Binding-site contacts:
Ligand atom S5 contacts residue ALA89 of chain 1.D at 3.9 Å.
Ligand atom C17 contacts residue CYS126 of chain 1.D at 3.7 Å (hydrophobic).
Ligand atom C7 contacts residue TRP156 of chain 1.D at 3.4 Å (hydrophobic).
Ligand atom C24 contacts residue CYS126 of chain 1.D at 3.8 Å (hydrophobic).
Ligand atom O25 contacts residue ARG136 of chain 1.D at 2.8 Å (salt-bridge).
Ligand atom C6 contacts residue TRP156 of chain 1.D at 3.5 Å (hydrophobic).
Ligand atom C12 contacts residue THR134 of chain 1.D at 3.1 Å.
Ligand atom C15 contacts residue PHE83 of chain 1.D at 3.4 Å (hydrophobic).
Ligand atom C19 contacts residue TYR177 of chain 1.D at 3.8 Å (hydrophobic).
Ligand atom S5 contacts residue TRP156 of chain 1.D at 3.8 Å.
Ligand atom O9 contacts residue ARG136 of chain 1.D at 3.1 Å (salt-bridge).
Ligand atom C24 contacts residue ARG136 of chain 1.D at 3.6 Å.
Ligand atom O9 contacts residue CYS126 of chain 1.D at 3.8 Å.
Ligand atom C13 contacts residue TRP101 of chain 1.D at 3.4 Å (hydrophobic).
Ligand atom F18 contacts residue TYR177 of chain 1.D at 3.2 Å.
Ligand atom C21 contacts residue HIS77 of chain 1.D at 3.6 Å.
Ligand atom C20 contacts residue PHE180 of chain 1.D at 3.5 Å (hydrophobic).
Ligand atom C21 contacts residue ARG136 of chain 1.D at 3.8 Å.
Ligand atom O9 contacts residue TRP156 of chain 1.D at 3.5 Å (h-bond).
Ligand atom C1 contacts residue ARG136 of chain 1.D at 3.8 Å.
Ligand atom F23 contacts residue ALA78 of chain 1.D at 3.3 Å.
Ligand atom C22 contacts residue PHE83 of chain 1.D at 3.5 Å (hydrophobic).
Ligand atom C17 contacts residue PHE83 of chain 1.D at 3.5 Å (hydrophobic).
Ligand atom C16 contacts residue PHE83 of chain 1.D at 3.3 Å (hydrophobic).
Ligand atom C7 contacts residue ARG136 of chain 1.D at 3.9 Å.
Ligand atom C16 contacts residue CYS126 of chain 1.D at 3.8 Å (hydrophobic).
Ligand atom F23 contacts residue ARG136 of chain 1.D at 3.1 Å.
Ligand atom N8 contacts residue ARG136 of chain 1.D at 2.8 Å (salt-bridge).
Ligand atom C24 contacts residue ALA89 of chain 1.D at 3.9 Å (hydrophobic).
Ligand atom C22 contacts residue ARG136 of chain 1.D at 3.4 Å.
Ligand atom N8 contacts residue TRP156 of chain 1.D at 3.6 Å.
Ligand atom C19 contacts residue CYS126 of chain 1.D at 3.5 Å (hydrophobic).
Ligand atom C11 contacts residue THR134 of chain 1.D at 3.6 Å.
Ligand atom C11 contacts residue TRP156 of chain 1.D at 3.6 Å (hydrophobic).
Ligand atom C26 contacts residue TRP156 of chain 1.D at 3.8 Å (hydrophobic).
Ligand atom C26 contacts residue ALA89 of chain 1.D at 3.9 Å (hydrophobic).
Ligand atom C19 contacts residue CYS181 of chain 1.D at 3.8 Å (hydrophobic).
Ligand atom F23 contacts residue PHE83 of chain 1.D at 3.6 Å.
Ligand atom C21 contacts residue VAL81 of chain 1.D at 3.8 Å (hydrophobic).
Ligand atom C1 contacts residue GLY74 of chain 1.D at 3.6 Å.

This protein binds this small molecule.
Small molecule (SMILES): Cc1ccsc1C1=NO[C@@]2(CCCN(Cc3c(F)cccc3F)C2=O)C1

Sequence of chain 1.D:
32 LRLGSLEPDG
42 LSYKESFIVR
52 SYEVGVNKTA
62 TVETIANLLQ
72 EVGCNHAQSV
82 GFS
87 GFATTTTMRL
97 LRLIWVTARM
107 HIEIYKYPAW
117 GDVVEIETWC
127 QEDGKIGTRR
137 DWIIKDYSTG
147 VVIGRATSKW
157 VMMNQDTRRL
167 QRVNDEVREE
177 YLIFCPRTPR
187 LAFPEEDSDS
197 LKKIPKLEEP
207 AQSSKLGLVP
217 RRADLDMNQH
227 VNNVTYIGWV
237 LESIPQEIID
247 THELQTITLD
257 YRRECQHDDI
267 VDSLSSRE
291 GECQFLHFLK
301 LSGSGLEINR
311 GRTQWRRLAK